Binding-site contacts:
Ligand atom CG contacts residue ASN55 of chain 2.A at 2.9 Å.
Ligand atom O contacts residue LYS127 of chain 2.A at 3.0 Å (salt-bridge).
Ligand atom OE2 contacts residue TYR24 of chain 2.A at 3.5 Å (h-bond).
Ligand atom O contacts residue ASN180 of chain 2.A at 2.7 Å (h-bond).
Ligand atom C contacts residue ASN180 of chain 2.A at 3.6 Å.
Ligand atom N contacts residue LEU179 of chain 2.A at 3.6 Å.
Ligand atom CZ contacts residue ARG65 of chain 2.A at 3.6 Å.
Ligand atom O3P contacts residue ARG134 of chain 2.A at 2.8 Å (salt-bridge).
Ligand atom O3P contacts residue TYR135 of chain 2.A at 2.6 Å (h-bond).
Ligand atom O contacts residue VAL183 of chain 2.A at 3.4 Å.
Ligand atom O contacts residue ASN231 of chain 2.A at 2.9 Å (h-bond).
Ligand atom P contacts residue ARG61 of chain 2.A at 3.7 Å.
Ligand atom CA contacts residue ASN180 of chain 2.A at 3.4 Å.
Ligand atom CE3 contacts residue GLY176 of chain 2.A at 3.7 Å.
Ligand atom O2P contacts residue LYS54 of chain 2.A at 2.7 Å (salt-bridge).
Ligand atom CD contacts residue ASN55 of chain 2.A at 3.7 Å.
Ligand atom CB contacts residue ASN231 of chain 2.A at 3.5 Å.
Ligand atom O contacts residue LEU179 of chain 2.A at 3.7 Å.
Ligand atom O contacts residue LEU234 of chain 2.A at 3.7 Å.
Ligand atom CB contacts residue ASN231 of chain 2.A at 3.7 Å.
Ligand atom O2P contacts residue ARG61 of chain 2.A at 2.8 Å (salt-bridge).
Ligand atom NE contacts residue ARG65 of chain 2.A at 3.5 Å.
Ligand atom CD contacts residue GLU187 of chain 2.A at 3.7 Å.
Ligand atom O1P contacts residue ARG61 of chain 2.A at 3.0 Å (salt-bridge).
Ligand atom NH2 contacts residue ARG65 of chain 2.A at 3.7 Å.
Ligand atom C contacts residue LEU179 of chain 2.A at 3.6 Å (hydrophobic).
Ligand atom N contacts residue ASN231 of chain 2.A at 2.8 Å (h-bond).
Ligand atom CB contacts residue ASN180 of chain 2.A at 3.4 Å.
Ligand atom O contacts residue LYS54 of chain 2.A at 3.4 Å.
Ligand atom CA contacts residue ASN231 of chain 2.A at 3.5 Å.
Ligand atom O1P contacts residue ARG134 of chain 2.A at 2.8 Å (salt-bridge).
Ligand atom C contacts residue ASN231 of chain 2.A at 3.6 Å.
Ligand atom N contacts residue ASN180 of chain 2.A at 2.8 Å (h-bond).
Ligand atom O3P contacts residue LYS54 of chain 2.A at 3.2 Å.
Ligand atom CB contacts residue TRP235 of chain 2.A at 3.7 Å (hydrophobic).
Ligand atom CB contacts residue LEU179 of chain 2.A at 3.6 Å (hydrophobic).
Ligand atom OE2 contacts residue ASN55 of chain 2.A at 3.6 Å.
Ligand atom O contacts residue LYS54 of chain 2.A at 3.1 Å (salt-bridge).
Ligand atom C contacts residue ASN55 of chain 2.A at 3.5 Å.
Ligand atom CD contacts residue ARG65 of chain 2.A at 3.6 Å.

Sequence of chain 2.A:
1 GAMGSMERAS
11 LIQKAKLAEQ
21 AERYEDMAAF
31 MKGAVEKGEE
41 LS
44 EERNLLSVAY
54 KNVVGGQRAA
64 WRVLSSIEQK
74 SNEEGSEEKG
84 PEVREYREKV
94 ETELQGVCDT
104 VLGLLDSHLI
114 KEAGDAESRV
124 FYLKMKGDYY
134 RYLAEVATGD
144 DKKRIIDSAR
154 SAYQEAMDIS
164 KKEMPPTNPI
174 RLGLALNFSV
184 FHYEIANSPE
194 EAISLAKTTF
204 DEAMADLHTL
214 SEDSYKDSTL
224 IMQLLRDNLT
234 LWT

A small-molecule ligand and the protein it binds are described below.
Small molecule (SMILES): C[C@H](N)C(=O)N[C@@H](CCCNC(N)=[NH2+])C(=O)N1CCC[C@H]1C(=O)N[C@@H](CO)C(=O)N[C@@H](COP(=O)(O)O)C(=O)N[C@@H](Cc1c[nH]c2ccccc12)C(=O)N[C@@H](C)C(=O)N[C@@H](C)C(=O)N[C@H](C=O)CCC(=O)O